A protein and the small-molecule ligand that binds it are described below.
Small molecule (SMILES): CC(=O)N[C@H]1[C@H](O[C@H]2[C@H](O)[C@@H](NC(C)=O)CO[C@@H]2CO)O[C@H](CO)[C@@H](O[C@@H]2O[C@H](CO[C@H]3O[C@H](CO)[C@@H](O)[C@H](O)[C@@H]3O)[C@@H](O)[C@H](O[C@H]3O[C@H](CO)[C@@H](O)[C@H](O)[C@@H]3O[C@H]3O[C@H](CO)[C@@H](O)[C@H](O)[C@@H]3O[C@H]3O[C@H](CO)[C@@H](O)[C@H](O)[C@@H]3O)[C@@H]2O)[C@@H]1O

Sequence of chain 1.A:
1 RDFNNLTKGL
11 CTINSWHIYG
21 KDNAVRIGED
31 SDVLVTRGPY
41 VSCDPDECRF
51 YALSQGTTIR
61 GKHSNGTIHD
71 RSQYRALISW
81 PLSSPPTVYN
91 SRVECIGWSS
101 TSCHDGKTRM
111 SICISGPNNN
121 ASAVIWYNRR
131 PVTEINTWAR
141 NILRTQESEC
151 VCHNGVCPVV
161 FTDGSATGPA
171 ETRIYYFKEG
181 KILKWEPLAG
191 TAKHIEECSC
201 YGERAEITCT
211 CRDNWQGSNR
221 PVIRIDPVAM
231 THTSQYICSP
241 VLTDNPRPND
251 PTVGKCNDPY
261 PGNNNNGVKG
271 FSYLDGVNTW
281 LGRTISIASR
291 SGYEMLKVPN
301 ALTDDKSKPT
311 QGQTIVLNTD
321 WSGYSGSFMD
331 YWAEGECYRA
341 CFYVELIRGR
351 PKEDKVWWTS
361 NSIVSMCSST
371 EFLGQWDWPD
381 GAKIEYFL

Sequence of chain 3.A:
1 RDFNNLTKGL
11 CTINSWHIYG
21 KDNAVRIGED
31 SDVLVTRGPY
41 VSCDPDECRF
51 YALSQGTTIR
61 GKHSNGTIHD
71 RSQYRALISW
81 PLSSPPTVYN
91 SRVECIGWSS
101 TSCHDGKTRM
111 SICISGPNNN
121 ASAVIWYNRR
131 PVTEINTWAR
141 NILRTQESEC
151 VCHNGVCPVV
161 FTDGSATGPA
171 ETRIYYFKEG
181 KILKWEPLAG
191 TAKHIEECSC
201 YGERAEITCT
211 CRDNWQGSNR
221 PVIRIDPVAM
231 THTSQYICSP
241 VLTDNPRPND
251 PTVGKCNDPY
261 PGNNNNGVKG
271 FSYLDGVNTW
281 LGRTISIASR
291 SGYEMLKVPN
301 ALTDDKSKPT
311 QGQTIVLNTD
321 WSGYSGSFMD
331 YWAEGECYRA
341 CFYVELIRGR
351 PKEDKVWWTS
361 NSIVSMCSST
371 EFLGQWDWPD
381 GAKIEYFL

Binding-site contacts:
Ligand atom O3 contacts residue ARG283 of chain 3.A at 2.9 Å (salt-bridge).
Ligand atom O6 contacts residue ASP250 of chain 3.A at 2.7 Å (salt-bridge).
Ligand atom O6 contacts residue GLN375 of chain 3.A at 3.3 Å.
Ligand atom O5 contacts residue ASN120 of chain 1.A at 2.3 Å (h-bond).
Ligand atom O5 contacts residue ASP250 of chain 3.A at 3.6 Å.
Ligand atom O3 contacts residue GLU294 of chain 3.A at 2.6 Å (salt-bridge).
Ligand atom O4 contacts residue GLU294 of chain 3.A at 2.8 Å (salt-bridge).
Ligand atom O4 contacts residue ARG247 of chain 3.A at 3.1 Å (salt-bridge).
Ligand atom O2 contacts residue LEU296 of chain 3.A at 3.4 Å.
Ligand atom N2 contacts residue ASN120 of chain 1.A at 2.9 Å (h-bond).
Ligand atom O5 contacts residue GLY374 of chain 3.A at 3.3 Å.
Ligand atom C3 contacts residue GLY312 of chain 3.A at 3.2 Å.
Ligand atom O5 contacts residue GLY312 of chain 3.A at 3.6 Å.
Ligand atom C6 contacts residue THR310 of chain 3.A at 3.6 Å.
Ligand atom C7 contacts residue ARG140 of chain 1.A at 3.6 Å.
Ligand atom O4 contacts residue ILE287 of chain 3.A at 3.4 Å.
Ligand atom O5 contacts residue GLN375 of chain 3.A at 3.3 Å (h-bond).
Ligand atom O5 contacts residue ARG283 of chain 3.A at 3.1 Å (salt-bridge).
Ligand atom C6 contacts residue ASP250 of chain 3.A at 3.6 Å.
Ligand atom C1 contacts residue ASN120 of chain 1.A at 1.4 Å.
Ligand atom C6 contacts residue ILE285 of chain 3.A at 3.5 Å (hydrophobic).
Ligand atom O6 contacts residue ILE285 of chain 3.A at 2.7 Å (h-bond).
Ligand atom O6 contacts residue LYS308 of chain 3.A at 2.8 Å (salt-bridge).
Ligand atom C8 contacts residue ARG140 of chain 1.A at 3.1 Å.
Ligand atom O3 contacts residue GLY312 of chain 3.A at 2.9 Å (h-bond).
Ligand atom O3 contacts residue ASP250 of chain 3.A at 2.9 Å (salt-bridge).
Ligand atom O2 contacts residue GLY312 of chain 3.A at 3.1 Å.
Ligand atom C2 contacts residue ASN120 of chain 1.A at 2.4 Å.
Ligand atom N2 contacts residue ARG140 of chain 1.A at 3.4 Å (salt-bridge).
Ligand atom O3 contacts residue ASN249 of chain 3.A at 2.8 Å (h-bond).
Ligand atom O2 contacts residue ASN249 of chain 3.A at 3.2 Å (h-bond).
Ligand atom C5 contacts residue ASN120 of chain 1.A at 3.6 Å.
Ligand atom C3 contacts residue GLU294 of chain 3.A at 3.3 Å.
Ligand atom O3 contacts residue GLN311 of chain 3.A at 3.3 Å.
Ligand atom C5 contacts residue ARG283 of chain 3.A at 3.6 Å.
Ligand atom C6 contacts residue LEU373 of chain 3.A at 3.4 Å (hydrophobic).
Ligand atom C7 contacts residue ASN120 of chain 1.A at 3.6 Å.
Ligand atom C4 contacts residue GLU294 of chain 3.A at 3.5 Å.
Ligand atom C6 contacts residue GLN311 of chain 3.A at 3.6 Å.
Ligand atom O4 contacts residue ARG283 of chain 3.A at 3.6 Å.